Binding-site contacts:
Ligand atom C5 contacts residue LYS82 of chain 1.H at 3.6 Å.
Ligand atom O3 contacts residue LYS82 of chain 1.H at 2.1 Å (salt-bridge).
Ligand atom C7 contacts residue LYS82 of chain 1.F at 1.3 Å.
Ligand atom C1 contacts residue LYS82 of chain 1.F at 3.5 Å.
Ligand atom C2 contacts residue LYS82 of chain 1.H at 1.3 Å.
Ligand atom C5 contacts residue LYS82 of chain 1.F at 2.3 Å.
Ligand atom C7 contacts residue ASN139 of chain 1.F at 4.0 Å.
Ligand atom O8 contacts residue ASN139 of chain 1.F at 3.1 Å (h-bond).
Ligand atom O8 contacts residue LYS82 of chain 1.F at 2.1 Å (salt-bridge).
Ligand atom C1 contacts residue LYS82 of chain 1.H at 2.3 Å.

Sequence of chain 1.H:
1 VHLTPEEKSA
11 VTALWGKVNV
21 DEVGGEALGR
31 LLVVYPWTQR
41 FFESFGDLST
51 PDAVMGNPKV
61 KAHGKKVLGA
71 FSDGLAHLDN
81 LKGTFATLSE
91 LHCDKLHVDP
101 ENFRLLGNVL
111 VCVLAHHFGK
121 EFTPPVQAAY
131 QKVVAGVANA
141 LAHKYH

This small molecule binds to this protein.
Small molecule (SMILES): O=CC=CC=O

Sequence of chain 1.F:
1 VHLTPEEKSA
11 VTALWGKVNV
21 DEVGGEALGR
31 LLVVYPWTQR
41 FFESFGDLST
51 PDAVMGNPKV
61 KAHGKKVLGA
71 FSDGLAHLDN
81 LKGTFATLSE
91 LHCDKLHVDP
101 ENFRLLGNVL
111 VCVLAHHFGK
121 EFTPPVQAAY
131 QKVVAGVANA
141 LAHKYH